Sequence of chain 1.F:
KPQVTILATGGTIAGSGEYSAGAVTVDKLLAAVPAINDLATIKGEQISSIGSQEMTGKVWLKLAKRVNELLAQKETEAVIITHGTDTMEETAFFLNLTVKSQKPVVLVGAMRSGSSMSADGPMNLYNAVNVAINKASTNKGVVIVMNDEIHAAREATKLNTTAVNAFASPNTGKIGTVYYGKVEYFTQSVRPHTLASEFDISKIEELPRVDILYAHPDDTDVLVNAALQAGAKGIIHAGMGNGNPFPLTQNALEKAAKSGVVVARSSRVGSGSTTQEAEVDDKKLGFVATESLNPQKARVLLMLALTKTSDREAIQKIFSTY

This protein binds this small molecule.
Small molecule (SMILES): N[C@@H](CCC(=O)O)C(=O)O

Sequence of chain 1.E:
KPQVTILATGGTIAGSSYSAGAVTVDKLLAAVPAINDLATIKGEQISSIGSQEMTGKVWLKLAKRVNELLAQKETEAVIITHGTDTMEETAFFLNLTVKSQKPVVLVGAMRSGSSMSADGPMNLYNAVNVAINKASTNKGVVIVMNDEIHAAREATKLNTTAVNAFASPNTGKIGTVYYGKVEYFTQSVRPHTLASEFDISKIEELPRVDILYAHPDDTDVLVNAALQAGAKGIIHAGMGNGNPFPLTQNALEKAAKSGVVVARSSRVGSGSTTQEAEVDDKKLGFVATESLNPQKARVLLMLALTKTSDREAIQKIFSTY

Binding-site contacts:
Ligand atom O contacts residue SER60 of chain 1.E at 2.7 Å (h-bond).
Ligand atom OE1 contacts residue MET119 of chain 1.E at 4.2 Å.
Ligand atom C contacts residue GLY92 of chain 1.E at 3.7 Å.
Ligand atom N contacts residue GLN61 of chain 1.E at 3.2 Å (h-bond).
Ligand atom OE2 contacts residue HIS91 of chain 1.E at 4.3 Å.
Ligand atom C contacts residue GLY59 of chain 1.E at 4.4 Å.
Ligand atom CA contacts residue GLN61 of chain 1.E at 3.7 Å.
Ligand atom OE2 contacts residue ALA118 of chain 1.E at 3.4 Å (h-bond).
Ligand atom N contacts residue GLU287 of chain 1.F at 2.8 Å (salt-bridge).
Ligand atom N contacts residue ASP94 of chain 1.E at 2.7 Å (salt-bridge).
Ligand atom O contacts residue GLY92 of chain 1.E at 3.6 Å.
Ligand atom N contacts residue ASN252 of chain 1.F at 3.3 Å (h-bond).
Ligand atom OE2 contacts residue THR93 of chain 1.E at 2.7 Å (h-bond).
Ligand atom CD contacts residue GLY92 of chain 1.E at 4.2 Å.
Ligand atom CB contacts residue GLU287 of chain 1.F at 3.3 Å.
Ligand atom OE1 contacts residue LYS166 of chain 1.E at 4.3 Å.
Ligand atom CD contacts residue ALA118 of chain 1.E at 3.4 Å (hydrophobic).
Ligand atom OXT contacts residue THR93 of chain 1.E at 4.2 Å.
Ligand atom CG contacts residue ALA118 of chain 1.E at 4.4 Å (hydrophobic).
Ligand atom O contacts residue GLN61 of chain 1.E at 4.1 Å.
Ligand atom OE1 contacts residue ALA118 of chain 1.E at 3.2 Å (h-bond).
Ligand atom CA contacts residue GLU287 of chain 1.F at 3.4 Å.
Ligand atom O contacts residue ASP94 of chain 1.E at 3.2 Å (salt-bridge).
Ligand atom OXT contacts residue SER60 of chain 1.E at 3.0 Å (h-bond).
Ligand atom OXT contacts residue GLY92 of chain 1.E at 3.2 Å.
Ligand atom OXT contacts residue GLN61 of chain 1.E at 3.8 Å.
Ligand atom C contacts residue SER60 of chain 1.E at 3.5 Å.
Ligand atom OE2 contacts residue GLY92 of chain 1.E at 3.2 Å.
Ligand atom OXT contacts residue GLY59 of chain 1.E at 3.6 Å.
Ligand atom CD contacts residue THR93 of chain 1.E at 3.3 Å.
Ligand atom C contacts residue GLN61 of chain 1.E at 3.7 Å.
Ligand atom CA contacts residue ASP94 of chain 1.E at 3.9 Å.
Ligand atom OE1 contacts residue THR93 of chain 1.E at 2.7 Å (h-bond).
Ligand atom C contacts residue ASP94 of chain 1.E at 4.0 Å.
Ligand atom O contacts residue THR93 of chain 1.E at 3.4 Å (h-bond).
Ligand atom C contacts residue THR93 of chain 1.E at 4.0 Å.